Sequence of chain 1.E:
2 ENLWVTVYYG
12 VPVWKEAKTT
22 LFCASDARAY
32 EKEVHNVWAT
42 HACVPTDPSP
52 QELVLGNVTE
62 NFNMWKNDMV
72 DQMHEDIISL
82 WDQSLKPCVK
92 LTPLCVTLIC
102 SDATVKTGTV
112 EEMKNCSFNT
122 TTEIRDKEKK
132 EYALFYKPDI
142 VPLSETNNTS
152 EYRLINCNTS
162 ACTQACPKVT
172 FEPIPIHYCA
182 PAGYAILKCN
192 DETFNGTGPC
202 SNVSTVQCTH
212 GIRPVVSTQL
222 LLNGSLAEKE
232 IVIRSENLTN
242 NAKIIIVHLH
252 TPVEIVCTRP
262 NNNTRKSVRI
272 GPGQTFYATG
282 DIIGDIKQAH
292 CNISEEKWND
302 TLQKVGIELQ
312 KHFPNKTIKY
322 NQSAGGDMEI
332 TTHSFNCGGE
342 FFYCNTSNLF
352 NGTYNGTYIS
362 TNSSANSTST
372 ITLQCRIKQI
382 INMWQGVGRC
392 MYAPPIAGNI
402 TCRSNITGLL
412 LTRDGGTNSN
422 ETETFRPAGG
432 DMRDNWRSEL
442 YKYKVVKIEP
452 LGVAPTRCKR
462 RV

Binding-site contacts:
Ligand atom C4 contacts residue ASN316 of chain 1.E at 4.2 Å.
Ligand atom O7 contacts residue ASN316 of chain 1.E at 3.5 Å (h-bond).
Ligand atom C2 contacts residue ASN316 of chain 1.E at 2.5 Å.
Ligand atom O5 contacts residue ASN316 of chain 1.E at 2.3 Å (h-bond).
Ligand atom C7 contacts residue ASN316 of chain 1.E at 3.4 Å.
Ligand atom C5 contacts residue ASN316 of chain 1.E at 3.7 Å.
Ligand atom N2 contacts residue ASN316 of chain 1.E at 3.0 Å (h-bond).
Ligand atom C3 contacts residue ASN316 of chain 1.E at 3.8 Å.
Ligand atom C1 contacts residue ASN316 of chain 1.E at 1.4 Å.

A protein and the small-molecule ligand that binds it are described below.
Small molecule (SMILES): CC(=O)N[C@@H]1[C@@H](O)[C@H](O)[C@@H](CO)O[C@H]1O